Sequence of chain 1.A:
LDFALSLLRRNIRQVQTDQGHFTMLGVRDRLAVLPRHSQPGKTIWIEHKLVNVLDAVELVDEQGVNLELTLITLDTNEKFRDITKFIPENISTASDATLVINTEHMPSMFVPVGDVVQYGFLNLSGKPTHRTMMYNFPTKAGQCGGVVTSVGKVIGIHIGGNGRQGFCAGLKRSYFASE

Binding-site contacts:
Ligand atom C14 contacts residue CYS148 of chain 1.A at 3.2 Å (hydrophobic).
Ligand atom C19 contacts residue CYS148 of chain 1.A at 1.8 Å (hydrophobic).
Ligand atom C08 contacts residue LEU128 of chain 1.A at 3.6 Å (hydrophobic).
Ligand atom F1 contacts residue ARG40 of chain 1.A at 3.1 Å.
Ligand atom C20 contacts residue CYS148 of chain 1.A at 2.7 Å (hydrophobic).
Ligand atom N5 contacts residue ASN166 of chain 1.A at 3.3 Å (h-bond).
Ligand atom C08 contacts residue GLU72 of chain 1.A at 3.4 Å.
Ligand atom C57 contacts residue SER129 of chain 1.A at 3.4 Å.
Ligand atom O4 contacts residue ASN166 of chain 1.A at 3.2 Å (h-bond).
Ligand atom O23 contacts residue ALA145 of chain 1.A at 3.3 Å.
Ligand atom N12 contacts residue ILE163 of chain 1.A at 3.2 Å (h-bond).
Ligand atom O18 contacts residue HIS162 of chain 1.A at 2.8 Å (h-bond).
Ligand atom O03 contacts residue GLY164 of chain 1.A at 3.2 Å.
Ligand atom C82 contacts residue GLY165 of chain 1.A at 3.5 Å.
Ligand atom O4 contacts residue PHE171 of chain 1.A at 3.1 Å.
Ligand atom C11 contacts residue HIS41 of chain 1.A at 3.5 Å.
Ligand atom O18 contacts residue GLY165 of chain 1.A at 3.3 Å (h-bond).
Ligand atom C09 contacts residue ARG40 of chain 1.A at 3.5 Å.
Ligand atom C08 contacts residue ARG40 of chain 1.A at 3.4 Å.
Ligand atom C02 contacts residue SER129 of chain 1.A at 3.4 Å.
Ligand atom C16 contacts residue GLY164 of chain 1.A at 3.3 Å.
Ligand atom N58 contacts residue GLY165 of chain 1.A at 2.9 Å (h-bond).
Ligand atom O03 contacts residue GLY165 of chain 1.A at 3.1 Å (h-bond).
Ligand atom C01 contacts residue LEU128 of chain 1.A at 3.6 Å (hydrophobic).
Ligand atom C13 contacts residue CYS148 of chain 1.A at 2.6 Å (hydrophobic).
Ligand atom O18 contacts residue THR143 of chain 1.A at 2.8 Å (h-bond).
Ligand atom C02 contacts residue LEU128 of chain 1.A at 3.6 Å (hydrophobic).
Ligand atom O60 contacts residue ASN127 of chain 1.A at 3.5 Å (h-bond).
Ligand atom O18 contacts residue GLY164 of chain 1.A at 3.2 Å (h-bond).
Ligand atom F1 contacts residue LYS131 of chain 1.A at 3.1 Å.
Ligand atom C07 contacts residue HIS41 of chain 1.A at 3.5 Å.
Ligand atom C07 contacts residue GLU72 of chain 1.A at 3.5 Å.
Ligand atom N5 contacts residue GLY165 of chain 1.A at 3.1 Å.
Ligand atom O60 contacts residue SER129 of chain 1.A at 3.0 Å (h-bond).
Ligand atom C16 contacts residue GLY165 of chain 1.A at 3.0 Å.
Ligand atom N17 contacts residue THR143 of chain 1.A at 3.1 Å (h-bond).
Ligand atom C06 contacts residue HIS41 of chain 1.A at 3.5 Å.
Ligand atom O23 contacts residue GLY146 of chain 1.A at 3.0 Å (h-bond).
Ligand atom N12 contacts residue CYS148 of chain 1.A at 2.8 Å (h-bond).
Ligand atom N17 contacts residue GLY165 of chain 1.A at 3.5 Å.

A protein and the small-molecule ligand that binds it are described below.
Small molecule (SMILES): CCOC(=O)CC[C@H](C[C@@H]1CCNC1=O)NC(=O)[C@@H](CC(=O)[C@@H](NC(=O)c1cc(C)on1)C(C)C)Cc1ccc(F)cc1